Sequence of chain 1.C:
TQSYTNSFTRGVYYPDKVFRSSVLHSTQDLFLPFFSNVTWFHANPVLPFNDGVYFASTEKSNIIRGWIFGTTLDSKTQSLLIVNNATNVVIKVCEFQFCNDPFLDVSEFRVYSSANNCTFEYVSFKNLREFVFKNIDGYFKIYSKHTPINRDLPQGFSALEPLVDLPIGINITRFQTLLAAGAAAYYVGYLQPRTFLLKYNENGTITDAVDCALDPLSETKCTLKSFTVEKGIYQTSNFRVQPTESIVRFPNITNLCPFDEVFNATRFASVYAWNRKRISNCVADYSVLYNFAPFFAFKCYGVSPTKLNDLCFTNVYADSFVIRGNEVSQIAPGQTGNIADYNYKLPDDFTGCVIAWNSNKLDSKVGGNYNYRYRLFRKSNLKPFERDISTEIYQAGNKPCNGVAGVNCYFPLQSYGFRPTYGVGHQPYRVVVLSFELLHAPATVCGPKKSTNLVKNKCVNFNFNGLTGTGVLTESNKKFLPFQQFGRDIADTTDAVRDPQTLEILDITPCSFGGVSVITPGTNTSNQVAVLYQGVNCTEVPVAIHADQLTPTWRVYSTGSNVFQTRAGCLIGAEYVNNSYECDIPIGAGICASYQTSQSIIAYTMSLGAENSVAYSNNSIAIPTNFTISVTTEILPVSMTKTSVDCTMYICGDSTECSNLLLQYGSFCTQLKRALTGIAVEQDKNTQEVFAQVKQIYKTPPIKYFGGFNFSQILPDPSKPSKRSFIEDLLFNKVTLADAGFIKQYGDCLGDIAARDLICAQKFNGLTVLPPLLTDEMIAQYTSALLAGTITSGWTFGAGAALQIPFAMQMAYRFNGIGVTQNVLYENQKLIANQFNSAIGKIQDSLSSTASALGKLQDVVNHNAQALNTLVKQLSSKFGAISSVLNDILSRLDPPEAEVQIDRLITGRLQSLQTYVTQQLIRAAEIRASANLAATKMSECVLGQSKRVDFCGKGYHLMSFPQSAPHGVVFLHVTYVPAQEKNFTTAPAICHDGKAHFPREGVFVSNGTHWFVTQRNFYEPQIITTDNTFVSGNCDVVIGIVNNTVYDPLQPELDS

The small molecule below binds the protein below.
Small molecule (SMILES): CC(=O)N[C@@H]1[C@@H](O)[C@H](O)[C@@H](CO)O[C@H]1O

Binding-site contacts:
Ligand atom C5 contacts residue TYR4 of chain 1.C at 4.1 Å (hydrophobic).
Ligand atom N2 contacts residue TYR4 of chain 1.C at 4.1 Å.
Ligand atom C8 contacts residue ASN6 of chain 1.C at 3.9 Å.
Ligand atom C8 contacts residue ASN37 of chain 1.C at 4.1 Å.
Ligand atom C5 contacts residue ASN37 of chain 1.C at 3.6 Å.
Ligand atom C7 contacts residue ASN37 of chain 1.C at 3.8 Å.
Ligand atom O5 contacts residue ASN37 of chain 1.C at 2.4 Å (h-bond).
Ligand atom C2 contacts residue TYR4 of chain 1.C at 4.5 Å (hydrophobic).
Ligand atom O7 contacts residue ASN37 of chain 1.C at 4.4 Å.
Ligand atom C1 contacts residue TYR4 of chain 1.C at 3.6 Å (hydrophobic).
Ligand atom C3 contacts residue TYR4 of chain 1.C at 4.5 Å (hydrophobic).
Ligand atom C1 contacts residue ASN37 of chain 1.C at 1.4 Å.
Ligand atom C4 contacts residue ASN37 of chain 1.C at 4.2 Å.
Ligand atom C2 contacts residue ASN37 of chain 1.C at 2.5 Å.
Ligand atom C3 contacts residue ASN37 of chain 1.C at 3.8 Å.
Ligand atom N2 contacts residue ASN37 of chain 1.C at 2.9 Å (h-bond).
Ligand atom O5 contacts residue TYR4 of chain 1.C at 4.0 Å.